Binding-site contacts:
Ligand atom C5 contacts residue SER485 of chain 2.A at 4.4 Å.
Ligand atom C6 contacts residue ALA481 of chain 2.A at 3.5 Å (hydrophobic).
Ligand atom C1 contacts residue THR490 of chain 2.A at 3.5 Å.
Ligand atom N2 contacts residue THR490 of chain 2.A at 4.0 Å.
Ligand atom O5 contacts residue GLY484 of chain 2.A at 3.6 Å.
Ligand atom N2 contacts residue ASN488 of chain 2.A at 2.6 Å (h-bond).
Ligand atom C5 contacts residue ASN488 of chain 2.A at 3.6 Å.
Ligand atom C6 contacts residue GLY484 of chain 2.A at 4.2 Å.
Ligand atom O6 contacts residue GLY484 of chain 2.A at 4.5 Å.
Ligand atom O5 contacts residue ASN488 of chain 2.A at 2.4 Å (h-bond).
Ligand atom C1 contacts residue ASN488 of chain 2.A at 1.4 Å.
Ligand atom O5 contacts residue SER485 of chain 2.A at 3.9 Å.
Ligand atom C1 contacts residue GLY484 of chain 2.A at 4.1 Å.
Ligand atom C8 contacts residue THR490 of chain 2.A at 4.5 Å.
Ligand atom C7 contacts residue ASN488 of chain 2.A at 3.0 Å.
Ligand atom C3 contacts residue ASN488 of chain 2.A at 3.5 Å.
Ligand atom C1 contacts residue SER485 of chain 2.A at 4.4 Å.
Ligand atom O3 contacts residue ASN488 of chain 2.A at 4.5 Å.
Ligand atom C4 contacts residue ASN488 of chain 2.A at 4.0 Å.
Ligand atom C2 contacts residue ASN488 of chain 2.A at 2.1 Å.
Ligand atom O6 contacts residue ALA481 of chain 2.A at 4.4 Å.
Ligand atom O7 contacts residue ASN488 of chain 2.A at 3.0 Å (h-bond).
Ligand atom C8 contacts residue ASN488 of chain 2.A at 4.3 Å.
Ligand atom O5 contacts residue THR490 of chain 2.A at 4.2 Å.
Ligand atom C6 contacts residue SER485 of chain 2.A at 4.0 Å.

This protein binds this small molecule.
Small molecule (SMILES): CC(=O)N[C@@H]1[C@@H](O)[C@H](O)[C@@H](CO)O[C@H]1O

Sequence of chain 2.A:
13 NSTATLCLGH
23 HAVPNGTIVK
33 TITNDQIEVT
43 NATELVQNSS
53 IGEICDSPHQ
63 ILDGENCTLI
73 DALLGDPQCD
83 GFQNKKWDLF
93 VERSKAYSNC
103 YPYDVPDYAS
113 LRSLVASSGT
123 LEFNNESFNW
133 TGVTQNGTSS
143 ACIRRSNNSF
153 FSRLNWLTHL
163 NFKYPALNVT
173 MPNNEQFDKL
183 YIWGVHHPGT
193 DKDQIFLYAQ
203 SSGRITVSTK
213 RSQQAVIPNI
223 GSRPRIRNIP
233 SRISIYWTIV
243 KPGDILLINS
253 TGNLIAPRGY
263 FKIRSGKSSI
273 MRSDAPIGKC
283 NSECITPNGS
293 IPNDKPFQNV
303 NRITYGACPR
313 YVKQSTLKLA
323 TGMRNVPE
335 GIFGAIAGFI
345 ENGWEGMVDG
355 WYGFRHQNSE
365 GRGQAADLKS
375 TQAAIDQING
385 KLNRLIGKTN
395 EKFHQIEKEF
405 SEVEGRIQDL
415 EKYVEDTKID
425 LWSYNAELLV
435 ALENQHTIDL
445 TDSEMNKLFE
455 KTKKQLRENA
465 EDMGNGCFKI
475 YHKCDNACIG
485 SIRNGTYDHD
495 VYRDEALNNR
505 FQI